Binding-site contacts:
Ligand atom CD contacts residue ARG886 of chain 1.D at 4.0 Å.
Ligand atom CD contacts residue ARG1267 of chain 1.D at 4.2 Å.
Ligand atom OE1 contacts residue ARG1267 of chain 1.D at 3.9 Å.
Ligand atom OE1 contacts residue ARG886 of chain 1.D at 3.4 Å (salt-bridge).
Ligand atom OE2 contacts residue SER1266 of chain 1.D at 4.3 Å.
Ligand atom CG contacts residue ILE1265 of chain 1.D at 3.0 Å (hydrophobic).
Ligand atom CA contacts residue ARG886 of chain 1.D at 2.9 Å.
Ligand atom OE1 contacts residue ILE1265 of chain 1.D at 3.5 Å.
Ligand atom OE2 contacts residue ARG1267 of chain 1.D at 4.0 Å.
Ligand atom OE2 contacts residue ILE1265 of chain 1.D at 4.4 Å.
Ligand atom CG contacts residue ARG886 of chain 1.D at 3.6 Å.
Ligand atom CD contacts residue SER1266 of chain 1.D at 4.3 Å.
Ligand atom N contacts residue ARG1269 of chain 1.D at 3.2 Å (salt-bridge).
Ligand atom CB contacts residue ARG886 of chain 1.D at 2.9 Å.
Ligand atom CB contacts residue SER1266 of chain 1.D at 3.9 Å.
Ligand atom CD contacts residue ILE1265 of chain 1.D at 3.5 Å (hydrophobic).
Ligand atom N contacts residue GLY1264 of chain 1.D at 4.4 Å.
Ligand atom CB contacts residue ILE1265 of chain 1.D at 4.0 Å (hydrophobic).
Ligand atom N contacts residue SER1266 of chain 1.D at 2.7 Å (h-bond).
Ligand atom N contacts residue ILE1265 of chain 1.D at 3.5 Å.
Ligand atom CG contacts residue SER1266 of chain 1.D at 3.2 Å.
Ligand atom N contacts residue ARG886 of chain 1.D at 4.2 Å.
Ligand atom C contacts residue ARG886 of chain 1.D at 3.6 Å.
Ligand atom CA contacts residue ILE1265 of chain 1.D at 4.1 Å (hydrophobic).
Ligand atom CG contacts residue ARG1267 of chain 1.D at 3.9 Å.
Ligand atom CA contacts residue SER1266 of chain 1.D at 3.7 Å.

This small molecule binds to this protein.
Small molecule (SMILES): N[C@@H](CCC(=O)O)C(=O)O

Sequence of chain 1.D:
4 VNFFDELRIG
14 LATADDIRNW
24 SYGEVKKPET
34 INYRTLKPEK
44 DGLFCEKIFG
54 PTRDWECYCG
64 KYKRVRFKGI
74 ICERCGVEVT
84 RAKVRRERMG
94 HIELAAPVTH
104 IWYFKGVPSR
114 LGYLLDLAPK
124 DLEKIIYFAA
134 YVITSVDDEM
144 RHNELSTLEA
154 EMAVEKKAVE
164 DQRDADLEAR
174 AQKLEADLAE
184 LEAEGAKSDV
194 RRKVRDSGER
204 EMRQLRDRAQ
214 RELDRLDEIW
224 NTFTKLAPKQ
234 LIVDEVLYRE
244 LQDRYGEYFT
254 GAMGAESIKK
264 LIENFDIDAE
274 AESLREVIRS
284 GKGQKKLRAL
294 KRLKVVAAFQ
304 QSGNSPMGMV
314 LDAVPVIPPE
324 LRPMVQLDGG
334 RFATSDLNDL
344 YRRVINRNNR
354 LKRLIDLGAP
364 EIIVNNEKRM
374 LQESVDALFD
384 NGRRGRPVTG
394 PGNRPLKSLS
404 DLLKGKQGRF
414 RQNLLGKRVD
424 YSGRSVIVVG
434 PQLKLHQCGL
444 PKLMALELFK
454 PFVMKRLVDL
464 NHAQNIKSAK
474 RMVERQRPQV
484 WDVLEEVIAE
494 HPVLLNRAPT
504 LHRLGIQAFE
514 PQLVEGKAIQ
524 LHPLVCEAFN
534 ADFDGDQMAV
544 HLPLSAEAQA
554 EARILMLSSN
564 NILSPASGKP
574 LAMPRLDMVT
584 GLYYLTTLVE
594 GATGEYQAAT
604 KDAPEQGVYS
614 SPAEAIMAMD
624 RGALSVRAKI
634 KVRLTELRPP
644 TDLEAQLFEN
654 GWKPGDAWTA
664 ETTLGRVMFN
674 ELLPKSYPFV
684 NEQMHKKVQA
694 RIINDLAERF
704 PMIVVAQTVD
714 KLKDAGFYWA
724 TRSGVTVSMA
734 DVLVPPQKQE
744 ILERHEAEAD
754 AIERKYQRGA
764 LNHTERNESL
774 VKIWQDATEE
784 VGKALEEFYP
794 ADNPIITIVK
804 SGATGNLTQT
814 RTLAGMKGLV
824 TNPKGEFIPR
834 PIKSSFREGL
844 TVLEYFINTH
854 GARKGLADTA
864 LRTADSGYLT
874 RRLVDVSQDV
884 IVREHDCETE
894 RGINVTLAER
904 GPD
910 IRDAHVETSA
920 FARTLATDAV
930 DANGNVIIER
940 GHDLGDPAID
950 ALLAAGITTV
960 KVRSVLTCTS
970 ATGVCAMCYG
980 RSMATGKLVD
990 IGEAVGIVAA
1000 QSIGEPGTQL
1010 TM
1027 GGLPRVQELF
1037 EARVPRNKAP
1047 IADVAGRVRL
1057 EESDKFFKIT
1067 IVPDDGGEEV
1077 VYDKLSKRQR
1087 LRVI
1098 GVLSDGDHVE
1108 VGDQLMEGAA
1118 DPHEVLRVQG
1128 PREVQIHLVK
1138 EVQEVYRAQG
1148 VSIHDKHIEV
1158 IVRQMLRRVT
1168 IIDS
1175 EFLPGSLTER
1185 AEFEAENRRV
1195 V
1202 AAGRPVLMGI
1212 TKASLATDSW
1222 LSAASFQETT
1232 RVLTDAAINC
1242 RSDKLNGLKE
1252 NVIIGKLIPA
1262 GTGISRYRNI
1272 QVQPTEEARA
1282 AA